Sequence of chain 1.B:
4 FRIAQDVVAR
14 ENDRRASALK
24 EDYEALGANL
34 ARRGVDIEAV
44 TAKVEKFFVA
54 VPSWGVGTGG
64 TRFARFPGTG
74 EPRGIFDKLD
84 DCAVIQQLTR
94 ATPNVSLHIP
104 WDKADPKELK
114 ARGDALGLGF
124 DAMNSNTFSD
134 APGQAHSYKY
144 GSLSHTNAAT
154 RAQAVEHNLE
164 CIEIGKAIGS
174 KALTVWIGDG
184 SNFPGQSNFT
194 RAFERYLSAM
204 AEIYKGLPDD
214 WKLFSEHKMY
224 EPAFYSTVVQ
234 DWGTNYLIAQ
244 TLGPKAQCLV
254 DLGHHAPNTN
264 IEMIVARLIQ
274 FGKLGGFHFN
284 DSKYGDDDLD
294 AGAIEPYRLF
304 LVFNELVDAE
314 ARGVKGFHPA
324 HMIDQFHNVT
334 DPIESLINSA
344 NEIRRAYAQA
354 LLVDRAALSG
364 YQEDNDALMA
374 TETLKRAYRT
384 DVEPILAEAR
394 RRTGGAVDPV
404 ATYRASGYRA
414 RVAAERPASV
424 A

Binding-site contacts:
Ligand atom C3 contacts residue MN1 of chain 1.H at 3.3 Å.
Ligand atom O1 contacts residue PHE66 of chain 1.A at 3.3 Å.
Ligand atom C2 contacts residue MN1 of chain 1.H at 3.1 Å.
Ligand atom O4 contacts residue HIS101 of chain 1.B at 3.0 Å (h-bond).
Ligand atom O5 contacts residue ASP327 of chain 1.B at 2.8 Å (salt-bridge).
Ligand atom O1 contacts residue TRP179 of chain 1.B at 3.5 Å.
Ligand atom O5 contacts residue MN1 of chain 1.I at 3.8 Å.
Ligand atom O1 contacts residue HIS257 of chain 1.B at 3.5 Å (h-bond).
Ligand atom O1 contacts residue MN1 of chain 1.I at 2.3 Å.
Ligand atom O3 contacts residue GLU219 of chain 1.B at 2.7 Å (salt-bridge).
Ligand atom C2 contacts residue TRP179 of chain 1.B at 3.6 Å (hydrophobic).
Ligand atom O2 contacts residue MN1 of chain 1.I at 2.2 Å.
Ligand atom C6 contacts residue HIS101 of chain 1.B at 3.9 Å.
Ligand atom O2 contacts residue GLU219 of chain 1.B at 3.2 Å (salt-bridge).
Ligand atom O3 contacts residue HIS281 of chain 1.B at 3.1 Å.
Ligand atom C2 contacts residue MN1 of chain 1.I at 3.0 Å.
Ligand atom O6 contacts residue PHE66 of chain 1.A at 3.8 Å.
Ligand atom O5 contacts residue MN1 of chain 1.H at 3.9 Å.
Ligand atom O2 contacts residue ASP327 of chain 1.B at 2.7 Å (salt-bridge).
Ligand atom O2 contacts residue MN1 of chain 1.H at 2.3 Å.
Ligand atom C1 contacts residue TRP179 of chain 1.B at 3.3 Å (hydrophobic).
Ligand atom C6 contacts residue TRP57 of chain 1.B at 3.9 Å (hydrophobic).
Ligand atom O2 contacts residue ASP254 of chain 1.B at 3.2 Å (salt-bridge).
Ligand atom C1 contacts residue MN1 of chain 1.I at 2.9 Å.
Ligand atom O1 contacts residue LYS221 of chain 1.B at 3.0 Å (salt-bridge).
Ligand atom C3 contacts residue GLU219 of chain 1.B at 3.4 Å.
Ligand atom C1 contacts residue PHE66 of chain 1.A at 3.9 Å (hydrophobic).
Ligand atom O2 contacts residue HIS257 of chain 1.B at 3.1 Å (h-bond).
Ligand atom C3 contacts residue TRP179 of chain 1.B at 3.6 Å (hydrophobic).
Ligand atom C2 contacts residue ASP327 of chain 1.B at 3.8 Å.
Ligand atom O3 contacts residue MN1 of chain 1.H at 2.3 Å.
Ligand atom O6 contacts residue PHE329 of chain 1.B at 3.6 Å.
Ligand atom C2 contacts residue GLU219 of chain 1.B at 3.4 Å.
Ligand atom O1 contacts residue ASP289 of chain 1.B at 3.4 Å (salt-bridge).
Ligand atom O3 contacts residue ASP327 of chain 1.B at 3.0 Å (salt-bridge).
Ligand atom O4 contacts residue TRP179 of chain 1.B at 3.7 Å.
Ligand atom C3 contacts residue ASP327 of chain 1.B at 3.8 Å.
Ligand atom C4 contacts residue TRP179 of chain 1.B at 3.6 Å (hydrophobic).
Ligand atom C5 contacts residue ASP327 of chain 1.B at 3.3 Å.
Ligand atom C2 contacts residue HIS257 of chain 1.B at 3.4 Å.

Sequence of chain 1.A:
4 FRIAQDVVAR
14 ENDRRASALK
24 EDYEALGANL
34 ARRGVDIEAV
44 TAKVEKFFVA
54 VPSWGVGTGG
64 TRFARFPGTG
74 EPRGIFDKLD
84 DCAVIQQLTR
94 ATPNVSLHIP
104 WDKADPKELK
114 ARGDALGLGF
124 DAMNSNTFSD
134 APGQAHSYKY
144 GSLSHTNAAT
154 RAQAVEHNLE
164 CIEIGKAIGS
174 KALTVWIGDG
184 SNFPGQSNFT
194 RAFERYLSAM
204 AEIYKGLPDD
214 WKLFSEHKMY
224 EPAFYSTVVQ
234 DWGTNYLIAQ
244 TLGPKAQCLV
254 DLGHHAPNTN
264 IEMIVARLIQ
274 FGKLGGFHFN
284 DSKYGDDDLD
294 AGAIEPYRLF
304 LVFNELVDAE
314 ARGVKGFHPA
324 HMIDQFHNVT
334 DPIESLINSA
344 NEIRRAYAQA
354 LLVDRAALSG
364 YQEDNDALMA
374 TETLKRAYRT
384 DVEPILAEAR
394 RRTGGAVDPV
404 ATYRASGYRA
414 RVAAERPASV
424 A

This small molecule binds to this protein.
Small molecule (SMILES): O=C[C@H](O)[C@H](O)[C@H](O)[C@H](O)CO